This small molecule binds to this protein.
Small molecule (SMILES): C=C(C)[C@]12C[C@@H](C)[C@@]34O[C@](Cc5ccccc5)(O[C@@H]1[C@@H]3C=C(COC(=O)Cc1ccc(O)c(OC)c1)C[C@]1(O)C(=O)C(C)=C[C@@H]41)O2

Sequence of chain 1.D:
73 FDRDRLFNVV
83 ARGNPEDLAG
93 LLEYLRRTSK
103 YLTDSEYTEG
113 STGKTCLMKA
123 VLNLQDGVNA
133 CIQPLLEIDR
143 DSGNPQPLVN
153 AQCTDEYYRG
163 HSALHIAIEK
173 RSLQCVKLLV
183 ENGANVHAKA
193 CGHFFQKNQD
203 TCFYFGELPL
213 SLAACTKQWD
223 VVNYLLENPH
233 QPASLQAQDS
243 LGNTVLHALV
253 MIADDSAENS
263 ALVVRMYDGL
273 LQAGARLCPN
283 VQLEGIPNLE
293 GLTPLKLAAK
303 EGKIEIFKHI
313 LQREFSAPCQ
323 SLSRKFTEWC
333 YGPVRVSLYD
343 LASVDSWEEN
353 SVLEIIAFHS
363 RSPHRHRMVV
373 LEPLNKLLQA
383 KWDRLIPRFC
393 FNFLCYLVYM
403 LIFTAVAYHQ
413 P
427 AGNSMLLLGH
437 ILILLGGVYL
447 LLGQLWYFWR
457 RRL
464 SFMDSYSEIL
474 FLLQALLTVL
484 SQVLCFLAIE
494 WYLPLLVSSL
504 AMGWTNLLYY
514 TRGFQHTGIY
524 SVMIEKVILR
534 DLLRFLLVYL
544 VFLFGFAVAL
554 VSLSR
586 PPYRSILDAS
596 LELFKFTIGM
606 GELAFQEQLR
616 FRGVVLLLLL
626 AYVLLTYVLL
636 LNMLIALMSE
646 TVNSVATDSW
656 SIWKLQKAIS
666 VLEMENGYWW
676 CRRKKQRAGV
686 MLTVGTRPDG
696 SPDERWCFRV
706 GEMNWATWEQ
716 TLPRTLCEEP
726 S

Binding-site contacts:
Ligand atom CBP contacts residue ASN509 of chain 1.D at 3.7 Å.
Ligand atom OAG contacts residue TYR469 of chain 1.D at 2.8 Å (h-bond).
Ligand atom CBJ contacts residue LEU629 of chain 1.C at 3.9 Å (hydrophobic).
Ligand atom CAX contacts residue LEU630 of chain 1.C at 4.0 Å (hydrophobic).
Ligand atom OAE contacts residue ALA504 of chain 1.D at 4.0 Å.
Ligand atom OAG contacts residue ILE531 of chain 1.D at 4.0 Å.
Ligand atom CAP contacts residue LEU473 of chain 1.D at 3.9 Å (hydrophobic).
Ligand atom CBK contacts residue TYR469 of chain 1.D at 4.0 Å (hydrophobic).
Ligand atom CAR contacts residue THR508 of chain 1.D at 4.0 Å.
Ligand atom CBO contacts residue TYR469 of chain 1.D at 4.1 Å (hydrophobic).
Ligand atom CBL contacts residue LEU629 of chain 1.C at 3.6 Å (hydrophobic).
Ligand atom CBC contacts residue PHE545 of chain 1.C at 3.9 Å (hydrophobic).
Ligand atom OAH contacts residue GLU528 of chain 1.D at 3.3 Å (salt-bridge).
Ligand atom OAE contacts residue THR508 of chain 1.D at 2.7 Å (h-bond).
Ligand atom CAZ contacts residue THR508 of chain 1.D at 3.6 Å.
Ligand atom OAE contacts residue MET505 of chain 1.D at 4.1 Å.
Ligand atom CBB contacts residue LEU473 of chain 1.D at 3.8 Å (hydrophobic).
Ligand atom CBT contacts residue GLU528 of chain 1.D at 3.3 Å.
Ligand atom OAI contacts residue SER470 of chain 1.D at 3.2 Å.
Ligand atom CAL contacts residue TYR469 of chain 1.D at 3.9 Å (hydrophobic).
Ligand atom CBP contacts residue THR508 of chain 1.D at 3.4 Å.
Ligand atom CBI contacts residue LEU630 of chain 1.C at 3.6 Å (hydrophobic).
Ligand atom CBR contacts residue ASN509 of chain 1.D at 3.3 Å.
Ligand atom OAF contacts residue THR508 of chain 1.D at 4.0 Å.
Ligand atom OAF contacts residue PHE545 of chain 1.C at 3.9 Å.
Ligand atom CAU contacts residue THR508 of chain 1.D at 3.5 Å.
Ligand atom OAD contacts residue MET505 of chain 1.D at 3.3 Å.
Ligand atom CAS contacts residue TYR469 of chain 1.D at 4.1 Å (hydrophobic).
Ligand atom CBR contacts residue LEU473 of chain 1.D at 3.6 Å (hydrophobic).
Ligand atom CBT contacts residue LEU511 of chain 1.D at 3.8 Å (hydrophobic).
Ligand atom CBC contacts residue LEU630 of chain 1.C at 3.7 Å (hydrophobic).
Ligand atom CBI contacts residue LEU629 of chain 1.C at 4.0 Å (hydrophobic).
Ligand atom CBL contacts residue ALA626 of chain 1.C at 4.1 Å (hydrophobic).
Ligand atom OAI contacts residue TYR512 of chain 1.D at 3.9 Å.
Ligand atom CBN contacts residue THR508 of chain 1.D at 4.1 Å.
Ligand atom OAG contacts residue LEU473 of chain 1.D at 4.0 Å.
Ligand atom OAB contacts residue ILE531 of chain 1.D at 4.1 Å.
Ligand atom CBD contacts residue TYR469 of chain 1.D at 4.1 Å (hydrophobic).
Ligand atom CBM contacts residue THR508 of chain 1.D at 4.1 Å.
Ligand atom CBP contacts residue LEU473 of chain 1.D at 3.8 Å (hydrophobic).

Sequence of chain 1.C:
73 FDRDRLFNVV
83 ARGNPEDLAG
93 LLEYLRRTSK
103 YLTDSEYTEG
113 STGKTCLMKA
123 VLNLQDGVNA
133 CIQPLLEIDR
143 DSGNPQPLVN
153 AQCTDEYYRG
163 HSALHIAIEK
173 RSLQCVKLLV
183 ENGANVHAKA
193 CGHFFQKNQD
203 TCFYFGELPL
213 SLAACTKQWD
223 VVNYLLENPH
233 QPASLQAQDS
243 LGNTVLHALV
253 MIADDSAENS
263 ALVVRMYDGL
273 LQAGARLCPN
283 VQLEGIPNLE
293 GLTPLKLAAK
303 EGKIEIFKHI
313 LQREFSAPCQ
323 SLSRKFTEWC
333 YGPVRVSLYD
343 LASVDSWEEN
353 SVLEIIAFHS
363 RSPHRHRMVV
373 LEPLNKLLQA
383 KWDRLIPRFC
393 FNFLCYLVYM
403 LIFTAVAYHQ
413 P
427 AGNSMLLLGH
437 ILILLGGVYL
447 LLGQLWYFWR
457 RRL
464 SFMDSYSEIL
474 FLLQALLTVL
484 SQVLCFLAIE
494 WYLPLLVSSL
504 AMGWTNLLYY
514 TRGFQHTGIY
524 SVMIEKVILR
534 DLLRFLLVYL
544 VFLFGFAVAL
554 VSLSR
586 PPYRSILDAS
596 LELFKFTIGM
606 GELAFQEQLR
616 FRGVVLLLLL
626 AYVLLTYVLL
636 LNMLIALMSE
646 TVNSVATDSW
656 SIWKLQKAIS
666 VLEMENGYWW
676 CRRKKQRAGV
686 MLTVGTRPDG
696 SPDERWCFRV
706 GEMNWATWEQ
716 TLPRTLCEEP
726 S